Sequence of chain 1.B:
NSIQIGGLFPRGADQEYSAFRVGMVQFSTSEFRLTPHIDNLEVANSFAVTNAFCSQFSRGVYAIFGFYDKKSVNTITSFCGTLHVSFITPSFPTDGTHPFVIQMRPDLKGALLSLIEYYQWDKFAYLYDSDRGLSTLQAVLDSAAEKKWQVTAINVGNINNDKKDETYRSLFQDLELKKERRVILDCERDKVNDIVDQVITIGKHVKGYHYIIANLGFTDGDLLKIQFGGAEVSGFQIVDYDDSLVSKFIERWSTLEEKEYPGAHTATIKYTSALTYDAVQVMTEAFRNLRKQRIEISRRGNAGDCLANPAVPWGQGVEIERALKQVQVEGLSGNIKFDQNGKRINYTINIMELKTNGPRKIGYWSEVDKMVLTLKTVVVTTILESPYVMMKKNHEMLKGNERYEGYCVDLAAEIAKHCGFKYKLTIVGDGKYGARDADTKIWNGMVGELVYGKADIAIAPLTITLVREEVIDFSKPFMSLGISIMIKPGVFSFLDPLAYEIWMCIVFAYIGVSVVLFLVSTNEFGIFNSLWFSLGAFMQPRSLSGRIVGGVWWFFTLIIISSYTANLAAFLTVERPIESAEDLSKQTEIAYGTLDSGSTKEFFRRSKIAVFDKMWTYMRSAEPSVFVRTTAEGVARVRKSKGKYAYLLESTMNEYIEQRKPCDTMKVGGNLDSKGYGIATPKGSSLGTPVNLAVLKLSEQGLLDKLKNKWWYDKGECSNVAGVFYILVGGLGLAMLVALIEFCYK

Binding-site contacts:
Ligand atom FAH contacts residue TYR450 of chain 1.B at 3.7 Å.
Ligand atom CAL contacts residue GLU402 of chain 1.B at 3.6 Å.
Ligand atom NAP contacts residue THR480 of chain 1.B at 3.4 Å (h-bond).
Ligand atom OAD contacts residue SER654 of chain 1.B at 3.5 Å (h-bond).
Ligand atom CAW contacts residue TYR450 of chain 1.B at 3.2 Å (hydrophobic).
Ligand atom OAA contacts residue THR480 of chain 1.B at 2.8 Å (h-bond).
Ligand atom FAG contacts residue TYR732 of chain 1.B at 3.6 Å.
Ligand atom OAQ contacts residue THR686 of chain 1.B at 2.8 Å (h-bond).
Ligand atom CAL contacts residue THR686 of chain 1.B at 3.4 Å.
Ligand atom FAF contacts residue TYR732 of chain 1.B at 3.0 Å.
Ligand atom CAJ contacts residue TYR450 of chain 1.B at 3.3 Å (hydrophobic).
Ligand atom OAA contacts residue LEU479 of chain 1.B at 3.3 Å.
Ligand atom OAC contacts residue SER654 of chain 1.B at 3.0 Å (h-bond).
Ligand atom NAP contacts residue TYR450 of chain 1.B at 3.4 Å.
Ligand atom NAY contacts residue TYR450 of chain 1.B at 3.2 Å.
Ligand atom NAP contacts residue PRO478 of chain 1.B at 2.6 Å (h-bond).
Ligand atom OAB contacts residue ARG485 of chain 1.B at 2.7 Å (salt-bridge).
Ligand atom CAK contacts residue THR686 of chain 1.B at 3.8 Å.
Ligand atom CAJ contacts residue PRO478 of chain 1.B at 3.3 Å (hydrophobic).
Ligand atom CAU contacts residue TYR450 of chain 1.B at 3.3 Å (hydrophobic).
Ligand atom CAN contacts residue GLU402 of chain 1.B at 3.3 Å.
Ligand atom CAT contacts residue PRO478 of chain 1.B at 3.6 Å (hydrophobic).
Ligand atom CAV contacts residue PRO478 of chain 1.B at 3.4 Å (hydrophobic).
Ligand atom CAT contacts residue THR480 of chain 1.B at 3.3 Å.
Ligand atom CAZ contacts residue TYR732 of chain 1.B at 3.6 Å (hydrophobic).
Ligand atom FAF contacts residue THR707 of chain 1.B at 3.1 Å.
Ligand atom FAG contacts residue TYR405 of chain 1.B at 3.5 Å.
Ligand atom CAI contacts residue TYR450 of chain 1.B at 3.4 Å (hydrophobic).
Ligand atom OAB contacts residue TYR450 of chain 1.B at 3.5 Å.
Ligand atom OAD contacts residue GLY653 of chain 1.B at 3.6 Å.
Ligand atom FAH contacts residue GLU402 of chain 1.B at 3.3 Å.
Ligand atom CAO contacts residue TYR450 of chain 1.B at 3.7 Å (hydrophobic).
Ligand atom FAG contacts residue PRO478 of chain 1.B at 3.3 Å.
Ligand atom OAA contacts residue TYR450 of chain 1.B at 3.8 Å.
Ligand atom CAV contacts residue TYR450 of chain 1.B at 3.3 Å (hydrophobic).
Ligand atom OAA contacts residue ARG485 of chain 1.B at 2.6 Å (salt-bridge).
Ligand atom CAR contacts residue TYR450 of chain 1.B at 3.6 Å (hydrophobic).
Ligand atom CAJ contacts residue TYR732 of chain 1.B at 3.6 Å (hydrophobic).
Ligand atom CAS contacts residue TYR450 of chain 1.B at 3.2 Å (hydrophobic).
Ligand atom CAT contacts residue TYR450 of chain 1.B at 3.4 Å (hydrophobic).

This protein binds this small molecule.
Small molecule (SMILES): O=c1[nH]c2cc(C(F)(F)F)c(N3CCOCC3)cc2n(CP(=O)(O)O)c1=O